Binding-site contacts:
Ligand atom C8 contacts residue TYR95 of chain 1.C at 3.7 Å (hydrophobic).
Ligand atom O8 contacts residue GLN226 of chain 1.C at 3.0 Å (h-bond).
Ligand atom O10 contacts residue LEU194 of chain 1.C at 3.1 Å.
Ligand atom C10 contacts residue LEU194 of chain 1.C at 4.0 Å (hydrophobic).
Ligand atom C1 contacts residue GLN226 of chain 1.C at 3.9 Å.
Ligand atom N5 contacts residue VAL135 of chain 1.C at 2.9 Å (h-bond).
Ligand atom C1 contacts residue ALA137 of chain 1.C at 3.5 Å (hydrophobic).
Ligand atom O9 contacts residue TYR95 of chain 1.C at 2.9 Å (h-bond).
Ligand atom C5 contacts residue VAL135 of chain 1.C at 3.5 Å (hydrophobic).
Ligand atom C11 contacts residue VAL135 of chain 1.C at 4.0 Å (hydrophobic).
Ligand atom C6 contacts residue VAL135 of chain 1.C at 4.0 Å (hydrophobic).
Ligand atom O4 contacts residue VAL135 of chain 1.C at 3.5 Å (h-bond).
Ligand atom O1B contacts residue GLN226 of chain 1.C at 3.4 Å (h-bond).
Ligand atom O9 contacts residue GLU190 of chain 1.C at 2.4 Å (salt-bridge).
Ligand atom O1B contacts residue THR136 of chain 1.C at 2.4 Å (h-bond).
Ligand atom C9 contacts residue HIS183 of chain 1.C at 3.2 Å.
Ligand atom N5 contacts residue TRP153 of chain 1.C at 4.0 Å.
Ligand atom O9 contacts residue HIS183 of chain 1.C at 3.1 Å (h-bond).
Ligand atom O8 contacts residue TRP153 of chain 1.C at 3.9 Å.
Ligand atom C1 contacts residue THR136 of chain 1.C at 3.4 Å.
Ligand atom C8 contacts residue GLU190 of chain 1.C at 4.1 Å.
Ligand atom O9 contacts residue PRO186 of chain 1.C at 4.0 Å.
Ligand atom C10 contacts residue VAL135 of chain 1.C at 4.0 Å (hydrophobic).
Ligand atom O1B contacts residue ALA137 of chain 1.C at 3.5 Å (h-bond).
Ligand atom O8 contacts residue TYR95 of chain 1.C at 2.9 Å (h-bond).
Ligand atom O4 contacts residue GLN226 of chain 1.C at 3.5 Å (h-bond).
Ligand atom O1A contacts residue THR136 of chain 1.C at 3.6 Å.
Ligand atom C8 contacts residue GLN226 of chain 1.C at 4.0 Å.
Ligand atom C8 contacts residue TRP153 of chain 1.C at 4.0 Å (hydrophobic).
Ligand atom C9 contacts residue TYR95 of chain 1.C at 3.2 Å (hydrophobic).
Ligand atom O6 contacts residue GLN226 of chain 1.C at 4.0 Å.
Ligand atom C6 contacts residue TRP153 of chain 1.C at 4.1 Å (hydrophobic).
Ligand atom O1A contacts residue ALA137 of chain 1.C at 2.7 Å (h-bond).
Ligand atom C11 contacts residue GLY134 of chain 1.C at 3.4 Å.
Ligand atom C11 contacts residue TRP153 of chain 1.C at 3.9 Å (hydrophobic).
Ligand atom C4 contacts residue VAL135 of chain 1.C at 3.1 Å (hydrophobic).
Ligand atom C9 contacts residue TRP153 of chain 1.C at 3.9 Å (hydrophobic).
Ligand atom C7 contacts residue TRP153 of chain 1.C at 3.5 Å (hydrophobic).
Ligand atom O7 contacts residue LEU194 of chain 1.C at 4.0 Å.
Ligand atom C9 contacts residue GLU190 of chain 1.C at 3.1 Å.

This small molecule binds to this protein.
Small molecule (SMILES): CC(=O)N[C@H]1[C@H]([C@H](O)[C@H](O)CO)O[C@@](O[C@H]2[C@@H](O)[C@@H](CO)O[C@@H](O[C@H]3[C@H](O)[C@@H](NC(C)=O)CO[C@@H]3CO)[C@@H]2O)(C(=O)O)C[C@@H]1O

Sequence of chain 1.C:
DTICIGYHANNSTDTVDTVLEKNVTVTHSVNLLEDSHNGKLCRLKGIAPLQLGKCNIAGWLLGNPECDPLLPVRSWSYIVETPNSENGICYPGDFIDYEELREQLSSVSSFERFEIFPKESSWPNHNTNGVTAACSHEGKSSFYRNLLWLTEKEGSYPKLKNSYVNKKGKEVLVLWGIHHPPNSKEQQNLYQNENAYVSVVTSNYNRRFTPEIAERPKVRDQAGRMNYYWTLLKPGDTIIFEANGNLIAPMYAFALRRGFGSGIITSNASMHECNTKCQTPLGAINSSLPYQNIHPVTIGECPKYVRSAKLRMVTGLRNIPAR